A protein and the small-molecule ligand that binds it are described below.
Small molecule (SMILES): C#Cc1ccc(Nc2c(C(=O)NOCCO)cc(C=NOCCO)c(F)c2F)c(F)c1

Sequence of chain 1.A:
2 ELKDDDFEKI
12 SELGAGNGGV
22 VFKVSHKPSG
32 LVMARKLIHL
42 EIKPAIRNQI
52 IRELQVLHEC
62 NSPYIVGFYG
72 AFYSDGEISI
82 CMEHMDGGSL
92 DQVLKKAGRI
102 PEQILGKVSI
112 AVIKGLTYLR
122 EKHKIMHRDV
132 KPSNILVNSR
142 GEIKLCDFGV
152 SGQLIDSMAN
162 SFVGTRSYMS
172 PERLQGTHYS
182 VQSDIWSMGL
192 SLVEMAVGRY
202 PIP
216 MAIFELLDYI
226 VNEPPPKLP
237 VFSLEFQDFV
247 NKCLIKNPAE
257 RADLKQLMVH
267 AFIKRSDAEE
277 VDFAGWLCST

Binding-site contacts:
Ligand atom C9 contacts residue LEU155 of chain 2.A at 3.5 Å (hydrophobic).
Ligand atom O31 contacts residue ASN18 of chain 2.A at 3.5 Å (h-bond).
Ligand atom C25 contacts residue ASP148 of chain 2.A at 3.5 Å.
Ligand atom F8 contacts residue SER152 of chain 2.A at 3.5 Å.
Ligand atom N2 contacts residue ILE81 of chain 2.A at 3.8 Å.
Ligand atom C29 contacts residue MET159 of chain 2.A at 3.7 Å (hydrophobic).
Ligand atom O28 contacts residue LYS37 of chain 2.A at 3.2 Å (salt-bridge).
Ligand atom F10 contacts residue VAL151 of chain 2.A at 3.4 Å.
Ligand atom O28 contacts residue ATP1 of chain 2.B at 3.8 Å.
Ligand atom O26 contacts residue LYS37 of chain 2.A at 2.8 Å (salt-bridge).
Ligand atom C25 contacts residue LYS37 of chain 2.A at 3.7 Å.
Ligand atom C9 contacts residue PHE149 of chain 2.A at 3.2 Å (hydrophobic).
Ligand atom C23 contacts residue ARG129 of chain 2.A at 3.6 Å.
Ligand atom O31 contacts residue ATP1 of chain 2.B at 3.4 Å (h-bond).
Ligand atom C11 contacts residue ASP148 of chain 2.A at 3.6 Å.
Ligand atom N27 contacts residue ASP148 of chain 2.A at 3.1 Å (salt-bridge).
Ligand atom O21 contacts residue ILE156 of chain 2.A at 3.6 Å.
Ligand atom C7 contacts residue PHE149 of chain 2.A at 3.5 Å (hydrophobic).
Ligand atom O26 contacts residue ASP148 of chain 2.A at 3.3 Å.
Ligand atom C14 contacts residue PHE149 of chain 2.A at 3.7 Å (hydrophobic).
Ligand atom F18 contacts residue LYS37 of chain 2.A at 3.6 Å.
Ligand atom F8 contacts residue LEU155 of chain 2.A at 3.7 Å.
Ligand atom O21 contacts residue MET159 of chain 2.A at 3.4 Å.
Ligand atom O24 contacts residue ARG174 of chain 2.A at 3.5 Å (salt-bridge).
Ligand atom F18 contacts residue ILE81 of chain 2.A at 3.3 Å.
Ligand atom F18 contacts residue ASP148 of chain 2.A at 3.6 Å.
Ligand atom O24 contacts residue GLU42 of chain 1.A at 3.2 Å (salt-bridge).
Ligand atom C12 contacts residue ASP148 of chain 2.A at 3.8 Å.
Ligand atom C3 contacts residue ASP148 of chain 2.A at 3.6 Å.
Ligand atom C12 contacts residue PHE149 of chain 2.A at 3.5 Å (hydrophobic).
Ligand atom C15 contacts residue VAL67 of chain 2.A at 3.1 Å (hydrophobic).
Ligand atom C11 contacts residue PHE149 of chain 2.A at 3.2 Å (hydrophobic).
Ligand atom O31 contacts residue GLY20 of chain 2.A at 2.9 Å.
Ligand atom O28 contacts residue ASP148 of chain 2.A at 2.7 Å (salt-bridge).
Ligand atom C7 contacts residue LEU155 of chain 2.A at 3.5 Å (hydrophobic).
Ligand atom F8 contacts residue VAL151 of chain 2.A at 3.3 Å.
Ligand atom F8 contacts residue PHE149 of chain 2.A at 3.6 Å.
Ligand atom F10 contacts residue PHE149 of chain 2.A at 3.1 Å.
Ligand atom F8 contacts residue GLY150 of chain 2.A at 3.3 Å.
Ligand atom C22 contacts residue MET159 of chain 2.A at 3.7 Å (hydrophobic).

Sequence of chain 2.A:
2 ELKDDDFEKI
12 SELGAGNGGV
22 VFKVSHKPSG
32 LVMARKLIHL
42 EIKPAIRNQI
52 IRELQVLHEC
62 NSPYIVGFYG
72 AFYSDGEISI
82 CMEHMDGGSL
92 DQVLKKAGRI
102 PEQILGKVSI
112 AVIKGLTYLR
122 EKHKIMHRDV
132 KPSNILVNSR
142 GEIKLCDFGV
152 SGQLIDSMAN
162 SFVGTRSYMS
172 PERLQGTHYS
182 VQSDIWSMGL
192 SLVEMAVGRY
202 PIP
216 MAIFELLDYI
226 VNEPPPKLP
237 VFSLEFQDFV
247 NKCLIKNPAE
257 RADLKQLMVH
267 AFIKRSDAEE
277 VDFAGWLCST